Binding-site contacts:
Ligand atom C1 contacts residue ASN279 of chain 1.A at 1.4 Å.
Ligand atom C7 contacts residue ASN279 of chain 1.A at 3.4 Å.
Ligand atom C4 contacts residue ASN279 of chain 1.A at 4.2 Å.
Ligand atom C1 contacts residue VAL291 of chain 1.A at 3.8 Å (hydrophobic).
Ligand atom O7 contacts residue ASN279 of chain 1.A at 3.3 Å (h-bond).
Ligand atom C5 contacts residue ASN292 of chain 1.A at 4.1 Å.
Ligand atom O6 contacts residue GLU69 of chain 1.B at 4.1 Å.
Ligand atom O5 contacts residue ASN292 of chain 1.A at 3.8 Å.
Ligand atom C8 contacts residue SER39 of chain 1.A at 4.0 Å.
Ligand atom C3 contacts residue VAL291 of chain 1.A at 4.2 Å (hydrophobic).
Ligand atom C5 contacts residue ASN279 of chain 1.A at 3.6 Å.
Ligand atom N2 contacts residue VAL291 of chain 1.A at 3.4 Å (h-bond).
Ligand atom N2 contacts residue ASN279 of chain 1.A at 3.0 Å (h-bond).
Ligand atom C2 contacts residue ASN279 of chain 1.A at 2.4 Å.
Ligand atom C8 contacts residue VAL291 of chain 1.A at 4.1 Å (hydrophobic).
Ligand atom O5 contacts residue ASN279 of chain 1.A at 2.4 Å (h-bond).
Ligand atom C1 contacts residue ASN292 of chain 1.A at 3.9 Å.
Ligand atom C2 contacts residue VAL291 of chain 1.A at 4.0 Å (hydrophobic).
Ligand atom C3 contacts residue ASN279 of chain 1.A at 3.8 Å.
Ligand atom C7 contacts residue VAL291 of chain 1.A at 4.2 Å (hydrophobic).

Sequence of chain 1.B:
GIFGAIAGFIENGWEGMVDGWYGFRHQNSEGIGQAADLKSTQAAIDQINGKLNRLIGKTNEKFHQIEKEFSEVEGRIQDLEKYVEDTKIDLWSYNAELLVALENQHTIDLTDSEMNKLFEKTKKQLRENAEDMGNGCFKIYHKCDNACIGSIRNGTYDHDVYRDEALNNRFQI

Sequence of chain 1.A:
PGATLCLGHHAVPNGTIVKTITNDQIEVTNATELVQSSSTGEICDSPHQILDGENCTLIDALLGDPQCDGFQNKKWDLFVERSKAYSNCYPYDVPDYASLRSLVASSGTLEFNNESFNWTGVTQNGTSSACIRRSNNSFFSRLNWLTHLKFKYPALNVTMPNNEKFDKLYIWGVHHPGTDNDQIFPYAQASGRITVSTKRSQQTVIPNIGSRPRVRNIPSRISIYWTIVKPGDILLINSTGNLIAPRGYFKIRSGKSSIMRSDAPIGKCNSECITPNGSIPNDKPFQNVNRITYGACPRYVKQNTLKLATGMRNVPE

A small-molecule ligand and the protein it binds are described below.
Small molecule (SMILES): CC(=O)N[C@@H]1[C@@H](O)[C@H](O)[C@@H](CO)O[C@H]1O